Binding-site contacts:
Ligand atom N1 contacts residue GOL1 of chain 1.H at 2.7 Å (h-bond).
Ligand atom C6 contacts residue GLY95 of chain 1.A at 3.9 Å.
Ligand atom C2 contacts residue GLN165 of chain 1.A at 3.7 Å.
Ligand atom N1 contacts residue THR94 of chain 1.A at 4.1 Å.
Ligand atom O2 contacts residue GLU195 of chain 1.A at 3.4 Å.
Ligand atom C5 contacts residue THR94 of chain 1.A at 3.6 Å.
Ligand atom O2 contacts residue GOL1 of chain 1.H at 3.7 Å.
Ligand atom N3 contacts residue ARG167 of chain 1.A at 4.1 Å.
Ligand atom N3 contacts residue PHE194 of chain 1.A at 3.9 Å.
Ligand atom C2 contacts residue PHE161 of chain 1.A at 3.7 Å (hydrophobic).
Ligand atom C6 contacts residue THR94 of chain 1.A at 3.7 Å.
Ligand atom O2 contacts residue MET196 of chain 1.A at 3.5 Å.
Ligand atom C5 contacts residue ILE219 of chain 1.A at 4.2 Å (hydrophobic).
Ligand atom O4 contacts residue GLY95 of chain 1.A at 3.5 Å.
Ligand atom O4 contacts residue PHE161 of chain 1.A at 4.2 Å.
Ligand atom C4 contacts residue ARG167 of chain 1.A at 3.8 Å.
Ligand atom O4 contacts residue ARG167 of chain 1.A at 2.9 Å (salt-bridge).
Ligand atom N3 contacts residue GLY95 of chain 1.A at 4.1 Å.
Ligand atom C4 contacts residue GLY95 of chain 1.A at 3.5 Å.
Ligand atom N3 contacts residue PHE161 of chain 1.A at 3.5 Å.
Ligand atom N1 contacts residue PHE194 of chain 1.A at 4.2 Å.
Ligand atom C6 contacts residue THR93 of chain 1.A at 3.8 Å.
Ligand atom O4 contacts residue ILE220 of chain 1.A at 3.7 Å.
Ligand atom C6 contacts residue ILE219 of chain 1.A at 4.2 Å (hydrophobic).
Ligand atom C4 contacts residue PHE161 of chain 1.A at 3.7 Å (hydrophobic).
Ligand atom N1 contacts residue PHE161 of chain 1.A at 4.1 Å.
Ligand atom N3 contacts residue GLN165 of chain 1.A at 2.9 Å (h-bond).
Ligand atom N1 contacts residue THR93 of chain 1.A at 4.1 Å.
Ligand atom C4 contacts residue THR94 of chain 1.A at 4.2 Å.
Ligand atom O4 contacts residue GLN165 of chain 1.A at 3.8 Å.
Ligand atom C2 contacts residue GLU195 of chain 1.A at 4.1 Å.
Ligand atom C4 contacts residue GLN165 of chain 1.A at 3.8 Å.
Ligand atom C5 contacts residue PHE161 of chain 1.A at 4.1 Å (hydrophobic).
Ligand atom O2 contacts residue PHE161 of chain 1.A at 3.9 Å.
Ligand atom C6 contacts residue GOL1 of chain 1.H at 3.3 Å.
Ligand atom C2 contacts residue GOL1 of chain 1.H at 3.8 Å.
Ligand atom O2 contacts residue GLN165 of chain 1.A at 2.9 Å (h-bond).
Ligand atom C2 contacts residue PHE194 of chain 1.A at 3.7 Å (hydrophobic).
Ligand atom C5 contacts residue GLY95 of chain 1.A at 3.4 Å.
Ligand atom O2 contacts residue PHE194 of chain 1.A at 3.9 Å.

Sequence of chain 1.A:
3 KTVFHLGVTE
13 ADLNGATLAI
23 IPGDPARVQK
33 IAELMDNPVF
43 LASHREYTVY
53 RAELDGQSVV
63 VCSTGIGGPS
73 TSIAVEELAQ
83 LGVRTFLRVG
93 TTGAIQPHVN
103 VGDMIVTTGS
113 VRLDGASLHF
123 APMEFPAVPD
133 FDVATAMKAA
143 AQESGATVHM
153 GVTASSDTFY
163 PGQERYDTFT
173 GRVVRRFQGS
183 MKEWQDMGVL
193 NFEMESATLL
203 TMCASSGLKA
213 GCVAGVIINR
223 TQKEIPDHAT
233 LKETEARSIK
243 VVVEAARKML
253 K

A protein and the small-molecule ligand that binds it are described below.
Small molecule (SMILES): O=c1cc[nH]c(=O)[nH]1